Binding-site contacts:
Ligand atom C4 contacts residue ASN25 of chain 1.D at 4.2 Å.
Ligand atom C2 contacts residue ASN25 of chain 1.D at 2.5 Å.
Ligand atom C1 contacts residue ASN25 of chain 1.D at 1.4 Å.
Ligand atom O7 contacts residue GLU6 of chain 1.D at 4.5 Å.
Ligand atom O5 contacts residue ASN25 of chain 1.D at 2.3 Å (h-bond).
Ligand atom C3 contacts residue ASN25 of chain 1.D at 3.8 Å.
Ligand atom C2 contacts residue GLU24 of chain 1.D at 4.0 Å.
Ligand atom O7 contacts residue ASN25 of chain 1.D at 3.5 Å (h-bond).
Ligand atom C5 contacts residue GLU24 of chain 1.D at 4.1 Å.
Ligand atom N2 contacts residue GLU24 of chain 1.D at 3.4 Å (salt-bridge).
Ligand atom C7 contacts residue ASN25 of chain 1.D at 3.5 Å.
Ligand atom C5 contacts residue ASN25 of chain 1.D at 3.7 Å.
Ligand atom C1 contacts residue GLU24 of chain 1.D at 3.4 Å.
Ligand atom C8 contacts residue GLU24 of chain 1.D at 4.2 Å.
Ligand atom N2 contacts residue ASN25 of chain 1.D at 2.9 Å (h-bond).
Ligand atom C8 contacts residue HIS21 of chain 1.D at 4.5 Å.
Ligand atom C8 contacts residue GLU22 of chain 1.D at 4.1 Å.
Ligand atom C7 contacts residue GLU24 of chain 1.D at 4.3 Å.
Ligand atom O5 contacts residue GLU24 of chain 1.D at 4.1 Å.
Ligand atom C3 contacts residue GLU24 of chain 1.D at 4.0 Å.

Sequence of chain 1.D:
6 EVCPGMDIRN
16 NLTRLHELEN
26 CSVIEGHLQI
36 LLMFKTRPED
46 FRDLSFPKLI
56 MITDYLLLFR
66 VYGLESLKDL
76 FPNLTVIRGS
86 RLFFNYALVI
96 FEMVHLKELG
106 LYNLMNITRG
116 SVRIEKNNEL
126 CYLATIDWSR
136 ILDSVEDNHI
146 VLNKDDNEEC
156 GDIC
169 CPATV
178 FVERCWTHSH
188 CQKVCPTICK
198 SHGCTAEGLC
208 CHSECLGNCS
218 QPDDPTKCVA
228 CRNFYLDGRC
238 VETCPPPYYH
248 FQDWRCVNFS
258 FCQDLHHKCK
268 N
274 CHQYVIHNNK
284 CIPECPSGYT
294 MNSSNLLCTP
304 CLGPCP

The protein below binds the small molecule below.
Small molecule (SMILES): CC(=O)N[C@H]1[C@H](O[C@H]2[C@H](O)[C@@H](NC(C)=O)CO[C@@H]2CO[C@@H]2O[C@@H](C)[C@@H](O)[C@@H](O)[C@@H]2O)O[C@H](CO)[C@@H](O)[C@@H]1O